Sequence of chain 1.A:
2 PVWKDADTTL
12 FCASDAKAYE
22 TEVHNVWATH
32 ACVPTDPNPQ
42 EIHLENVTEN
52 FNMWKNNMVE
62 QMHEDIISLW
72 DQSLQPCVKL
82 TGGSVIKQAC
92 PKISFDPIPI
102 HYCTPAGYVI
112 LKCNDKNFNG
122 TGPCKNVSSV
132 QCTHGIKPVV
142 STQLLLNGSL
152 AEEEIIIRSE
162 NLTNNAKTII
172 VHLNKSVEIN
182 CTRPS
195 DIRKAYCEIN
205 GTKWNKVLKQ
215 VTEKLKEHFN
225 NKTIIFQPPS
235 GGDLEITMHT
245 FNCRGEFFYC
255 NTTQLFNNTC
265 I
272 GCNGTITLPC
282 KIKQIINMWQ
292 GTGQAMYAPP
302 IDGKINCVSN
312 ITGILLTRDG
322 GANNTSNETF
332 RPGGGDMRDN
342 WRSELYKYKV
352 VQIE

Binding-site contacts:
Ligand atom C7 contacts residue ASN225 of chain 1.A at 3.2 Å.
Ligand atom N2 contacts residue ASN225 of chain 1.A at 3.0 Å (h-bond).
Ligand atom O7 contacts residue ASN225 of chain 1.A at 3.0 Å (h-bond).
Ligand atom C3 contacts residue ASN225 of chain 1.A at 3.8 Å.
Ligand atom C4 contacts residue ASN225 of chain 1.A at 4.2 Å.
Ligand atom O5 contacts residue ASN225 of chain 1.A at 2.3 Å (h-bond).
Ligand atom C1 contacts residue ASN225 of chain 1.A at 1.4 Å.
Ligand atom C5 contacts residue ASN225 of chain 1.A at 3.6 Å.
Ligand atom C8 contacts residue ASN224 of chain 1.A at 3.1 Å.
Ligand atom C7 contacts residue ASN224 of chain 1.A at 4.1 Å.
Ligand atom O7 contacts residue ASN224 of chain 1.A at 4.3 Å.
Ligand atom C2 contacts residue ASN225 of chain 1.A at 2.5 Å.
Ligand atom C8 contacts residue ASN225 of chain 1.A at 4.5 Å.

A protein and the small-molecule ligand that binds it are described below.
Small molecule (SMILES): CC(=O)N[C@@H]1[C@@H](O)[C@H](O)[C@@H](CO)O[C@H]1O